The small molecule below binds the protein below.
Small molecule (SMILES): O=C(NCCc1ccncc1)NC1CCCCC1

Sequence of chain 2.A:
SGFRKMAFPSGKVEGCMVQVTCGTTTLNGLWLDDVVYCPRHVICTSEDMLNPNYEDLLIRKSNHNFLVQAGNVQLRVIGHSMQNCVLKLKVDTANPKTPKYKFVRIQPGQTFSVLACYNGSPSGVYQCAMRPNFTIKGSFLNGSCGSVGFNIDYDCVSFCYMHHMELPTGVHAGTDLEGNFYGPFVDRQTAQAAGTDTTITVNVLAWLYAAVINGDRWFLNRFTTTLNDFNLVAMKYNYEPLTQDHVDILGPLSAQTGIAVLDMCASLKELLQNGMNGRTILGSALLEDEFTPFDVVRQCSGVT

Binding-site contacts:
Ligand atom N1 contacts residue HIS172 of chain 2.A at 4.5 Å.
Ligand atom C5 contacts residue GLU166 of chain 2.A at 4.3 Å.
Ligand atom O1 contacts residue ASN142 of chain 2.A at 3.0 Å (h-bond).
Ligand atom C5 contacts residue LEU141 of chain 2.A at 4.1 Å (hydrophobic).
Ligand atom N1 contacts residue LEU141 of chain 2.A at 4.2 Å.
Ligand atom C1 contacts residue PHE140 of chain 2.A at 3.9 Å (hydrophobic).
Ligand atom C2 contacts residue PHE140 of chain 2.A at 3.2 Å (hydrophobic).
Ligand atom C4 contacts residue GLU166 of chain 2.A at 4.5 Å.
Ligand atom C2 contacts residue LEU141 of chain 2.A at 3.9 Å (hydrophobic).
Ligand atom C1 contacts residue ASN142 of chain 2.A at 3.7 Å.
Ligand atom C3 contacts residue SER144 of chain 2.A at 4.1 Å.
Ligand atom N1 contacts residue MET165 of chain 2.A at 4.4 Å.
Ligand atom N1 contacts residue HIS163 of chain 2.A at 3.0 Å (h-bond).
Ligand atom C3 contacts residue LEU141 of chain 2.A at 4.5 Å (hydrophobic).
Ligand atom C3 contacts residue CYS145 of chain 2.A at 3.7 Å (hydrophobic).
Ligand atom C2 contacts residue GLU166 of chain 2.A at 3.6 Å.
Ligand atom N1 contacts residue PHE140 of chain 2.A at 3.7 Å.
Ligand atom C3 contacts residue GLU166 of chain 2.A at 4.0 Å.
Ligand atom N1 contacts residue SER144 of chain 2.A at 3.8 Å.
Ligand atom C1 contacts residue LEU141 of chain 2.A at 3.7 Å (hydrophobic).
Ligand atom C3 contacts residue MET165 of chain 2.A at 4.2 Å (hydrophobic).
Ligand atom C6 contacts residue ASN142 of chain 2.A at 3.8 Å.
Ligand atom N1 contacts residue GLU166 of chain 2.A at 3.9 Å.
Ligand atom N2 contacts residue GLU166 of chain 2.A at 4.0 Å.
Ligand atom C2 contacts residue ASN142 of chain 2.A at 4.4 Å.
Ligand atom C4 contacts residue CYS145 of chain 2.A at 3.8 Å (hydrophobic).
Ligand atom C2 contacts residue HIS163 of chain 2.A at 4.2 Å.
Ligand atom C3 contacts residue HIS163 of chain 2.A at 3.3 Å.
Ligand atom C2 contacts residue SER144 of chain 2.A at 4.4 Å.
Ligand atom C5 contacts residue ASN142 of chain 2.A at 3.9 Å.
Ligand atom C1 contacts residue GLU166 of chain 2.A at 3.6 Å.
Ligand atom C8 contacts residue ASN142 of chain 2.A at 4.0 Å.
Ligand atom C4 contacts residue LEU141 of chain 2.A at 4.5 Å (hydrophobic).